Binding-site contacts:
Ligand atom C5 contacts residue CYN1 of chain 1.F at 3.7 Å.
Ligand atom C4 contacts residue VAL397 of chain 1.A at 4.0 Å (hydrophobic).
Ligand atom C3 contacts residue THR253 of chain 1.A at 4.3 Å.
Ligand atom O contacts residue HEM1 of chain 1.E at 4.3 Å.
Ligand atom C6 contacts residue GLY249 of chain 1.A at 3.7 Å.
Ligand atom C4 contacts residue GLU95 of chain 1.A at 4.3 Å.
Ligand atom C3 contacts residue CYN1 of chain 1.F at 3.8 Å.
Ligand atom C8 contacts residue ILE396 of chain 1.A at 4.2 Å (hydrophobic).
Ligand atom C4 contacts residue GLY249 of chain 1.A at 4.4 Å.
Ligand atom C4 contacts residue CYN1 of chain 1.F at 4.4 Å.
Ligand atom C8 contacts residue GLU95 of chain 1.A at 3.6 Å.
Ligand atom C2 contacts residue CYN1 of chain 1.F at 4.2 Å.
Ligand atom C7 contacts residue GLU95 of chain 1.A at 3.9 Å.
Ligand atom C3 contacts residue VAL397 of chain 1.A at 3.5 Å (hydrophobic).
Ligand atom C9 contacts residue GLU95 of chain 1.A at 3.0 Å.
Ligand atom C4 contacts residue ASP252 of chain 1.A at 3.4 Å.
Ligand atom C6 contacts residue CYN1 of chain 1.F at 4.1 Å.
Ligand atom C3 contacts residue ASP252 of chain 1.A at 4.0 Å.
Ligand atom C8 contacts residue PRO90 of chain 1.A at 4.3 Å (hydrophobic).
Ligand atom C5 contacts residue GLY249 of chain 1.A at 3.0 Å.
Ligand atom C5 contacts residue ASP252 of chain 1.A at 3.9 Å.

Sequence of chain 1.A:
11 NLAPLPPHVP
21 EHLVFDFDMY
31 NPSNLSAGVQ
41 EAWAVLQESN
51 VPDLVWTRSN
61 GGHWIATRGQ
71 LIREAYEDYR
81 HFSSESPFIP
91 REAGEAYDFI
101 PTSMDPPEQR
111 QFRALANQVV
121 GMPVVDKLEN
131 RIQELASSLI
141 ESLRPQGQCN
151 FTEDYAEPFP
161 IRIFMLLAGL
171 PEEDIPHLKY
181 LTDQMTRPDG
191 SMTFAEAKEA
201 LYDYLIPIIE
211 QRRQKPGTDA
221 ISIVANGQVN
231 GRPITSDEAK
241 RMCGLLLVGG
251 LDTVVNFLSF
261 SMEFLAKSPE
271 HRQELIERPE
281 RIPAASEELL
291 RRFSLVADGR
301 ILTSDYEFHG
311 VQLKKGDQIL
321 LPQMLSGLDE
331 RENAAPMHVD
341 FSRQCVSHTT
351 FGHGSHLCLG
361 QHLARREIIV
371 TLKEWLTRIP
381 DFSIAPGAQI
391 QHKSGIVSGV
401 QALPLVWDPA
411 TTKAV

The small molecule below binds the protein below.
Small molecule (SMILES): CC1(C)[C@@H]2CC[C@@]1(C)C(=O)C2